Sequence of chain 1.C:
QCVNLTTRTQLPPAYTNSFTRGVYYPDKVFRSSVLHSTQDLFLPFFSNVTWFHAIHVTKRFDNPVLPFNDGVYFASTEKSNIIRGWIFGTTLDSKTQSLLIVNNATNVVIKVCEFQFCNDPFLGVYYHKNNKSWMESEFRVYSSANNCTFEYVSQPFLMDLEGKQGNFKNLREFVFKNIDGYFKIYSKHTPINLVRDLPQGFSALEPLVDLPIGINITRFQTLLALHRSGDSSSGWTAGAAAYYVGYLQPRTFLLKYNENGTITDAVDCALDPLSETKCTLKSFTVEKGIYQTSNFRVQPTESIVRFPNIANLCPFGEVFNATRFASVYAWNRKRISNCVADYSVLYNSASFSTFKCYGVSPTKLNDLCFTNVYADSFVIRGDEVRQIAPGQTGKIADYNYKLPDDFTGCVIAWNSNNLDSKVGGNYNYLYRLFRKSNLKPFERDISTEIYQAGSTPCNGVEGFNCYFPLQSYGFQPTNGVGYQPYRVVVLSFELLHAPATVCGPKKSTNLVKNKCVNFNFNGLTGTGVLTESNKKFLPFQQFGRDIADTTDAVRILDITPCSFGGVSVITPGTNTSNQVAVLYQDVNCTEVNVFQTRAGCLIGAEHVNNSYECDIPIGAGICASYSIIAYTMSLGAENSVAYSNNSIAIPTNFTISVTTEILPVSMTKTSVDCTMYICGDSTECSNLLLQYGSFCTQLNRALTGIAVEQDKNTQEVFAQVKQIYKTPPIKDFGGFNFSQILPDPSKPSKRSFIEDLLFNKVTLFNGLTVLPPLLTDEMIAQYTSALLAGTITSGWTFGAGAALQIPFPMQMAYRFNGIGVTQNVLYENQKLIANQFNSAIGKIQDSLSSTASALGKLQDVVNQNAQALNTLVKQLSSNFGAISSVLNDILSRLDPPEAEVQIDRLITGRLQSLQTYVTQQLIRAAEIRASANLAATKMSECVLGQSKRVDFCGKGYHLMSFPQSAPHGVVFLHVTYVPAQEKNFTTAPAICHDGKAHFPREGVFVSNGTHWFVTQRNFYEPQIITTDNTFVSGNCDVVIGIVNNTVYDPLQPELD

The protein below binds the small molecule below.
Small molecule (SMILES): CC(=O)N[C@@H]1[C@@H](O)[C@H](O)[C@@H](CO)O[C@H]1O

Binding-site contacts:
Ligand atom O5 contacts residue ASN61 of chain 1.C at 2.4 Å (h-bond).
Ligand atom C7 contacts residue ASN61 of chain 1.C at 3.9 Å.
Ligand atom C4 contacts residue TYR28 of chain 1.C at 4.1 Å (hydrophobic).
Ligand atom O5 contacts residue TYR28 of chain 1.C at 3.9 Å.
Ligand atom C7 contacts residue TYR28 of chain 1.C at 4.5 Å (hydrophobic).
Ligand atom C5 contacts residue TYR28 of chain 1.C at 4.3 Å (hydrophobic).
Ligand atom C2 contacts residue TYR28 of chain 1.C at 3.8 Å (hydrophobic).
Ligand atom C1 contacts residue TYR28 of chain 1.C at 4.2 Å (hydrophobic).
Ligand atom O7 contacts residue ASN61 of chain 1.C at 4.4 Å.
Ligand atom C1 contacts residue ASN61 of chain 1.C at 1.4 Å.
Ligand atom C4 contacts residue ASN61 of chain 1.C at 4.3 Å.
Ligand atom C5 contacts residue ASN61 of chain 1.C at 3.7 Å.
Ligand atom O3 contacts residue TYR28 of chain 1.C at 4.3 Å.
Ligand atom N2 contacts residue ASN61 of chain 1.C at 2.9 Å (h-bond).
Ligand atom C3 contacts residue TYR28 of chain 1.C at 4.4 Å (hydrophobic).
Ligand atom C6 contacts residue TYR28 of chain 1.C at 3.5 Å (hydrophobic).
Ligand atom C2 contacts residue ASN61 of chain 1.C at 2.5 Å.
Ligand atom C3 contacts residue ASN61 of chain 1.C at 3.8 Å.
Ligand atom O7 contacts residue TYR28 of chain 1.C at 3.4 Å.
Ligand atom C6 contacts residue THR29 of chain 1.C at 4.5 Å.